This small molecule binds to this protein.
Small molecule (SMILES): O=C1Nc2ccccc2/C1=C\c1ccc(C(=O)O)cc1

Sequence of chain 1.A:
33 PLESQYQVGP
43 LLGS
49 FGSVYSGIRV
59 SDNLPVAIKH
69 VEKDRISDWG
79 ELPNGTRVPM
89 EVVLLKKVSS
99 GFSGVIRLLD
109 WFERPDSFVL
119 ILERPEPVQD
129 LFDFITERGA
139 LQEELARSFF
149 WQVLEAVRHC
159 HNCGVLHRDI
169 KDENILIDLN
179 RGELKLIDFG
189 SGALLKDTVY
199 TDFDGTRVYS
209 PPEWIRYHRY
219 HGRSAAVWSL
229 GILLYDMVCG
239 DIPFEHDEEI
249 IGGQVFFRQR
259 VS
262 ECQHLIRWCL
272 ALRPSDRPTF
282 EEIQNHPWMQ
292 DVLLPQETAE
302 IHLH

Binding-site contacts:
Ligand atom O1 contacts residue LYS67 of chain 1.A at 2.8 Å (salt-bridge).
Ligand atom C contacts residue VAL126 of chain 1.A at 4.1 Å (hydrophobic).
Ligand atom O2 contacts residue ASP186 of chain 1.A at 2.9 Å (salt-bridge).
Ligand atom C6 contacts residue LEU174 of chain 1.A at 3.8 Å (hydrophobic).
Ligand atom C9 contacts residue ALA65 of chain 1.A at 4.0 Å (hydrophobic).
Ligand atom O contacts residue LEU44 of chain 1.A at 3.6 Å.
Ligand atom O2 contacts residue LEU120 of chain 1.A at 3.6 Å.
Ligand atom C12 contacts residue ILE185 of chain 1.A at 4.0 Å (hydrophobic).
Ligand atom C4 contacts residue LEU174 of chain 1.A at 3.9 Å (hydrophobic).
Ligand atom C7 contacts residue LEU174 of chain 1.A at 3.7 Å (hydrophobic).
Ligand atom C10 contacts residue VAL52 of chain 1.A at 3.9 Å (hydrophobic).
Ligand atom C1 contacts residue LEU44 of chain 1.A at 3.8 Å (hydrophobic).
Ligand atom C12 contacts residue LEU120 of chain 1.A at 3.9 Å (hydrophobic).
Ligand atom C7 contacts residue ILE185 of chain 1.A at 3.7 Å (hydrophobic).
Ligand atom C4 contacts residue GLY45 of chain 1.A at 4.0 Å.
Ligand atom C contacts residue LEU44 of chain 1.A at 3.7 Å (hydrophobic).
Ligand atom C5 contacts residue ASP128 of chain 1.A at 3.5 Å.
Ligand atom C5 contacts residue LEU174 of chain 1.A at 3.9 Å (hydrophobic).
Ligand atom O contacts residue VAL126 of chain 1.A at 3.9 Å.
Ligand atom C14 contacts residue ILE104 of chain 1.A at 4.0 Å (hydrophobic).
Ligand atom C14 contacts residue LEU120 of chain 1.A at 3.8 Å (hydrophobic).
Ligand atom C13 contacts residue ILE185 of chain 1.A at 4.0 Å (hydrophobic).
Ligand atom O1 contacts residue ASP186 of chain 1.A at 3.4 Å.
Ligand atom O contacts residue ARG122 of chain 1.A at 3.2 Å.
Ligand atom O2 contacts residue ILE185 of chain 1.A at 3.9 Å.
Ligand atom C1 contacts residue LEU174 of chain 1.A at 3.8 Å (hydrophobic).
Ligand atom C14 contacts residue ILE185 of chain 1.A at 3.8 Å (hydrophobic).
Ligand atom O2 contacts residue ILE104 of chain 1.A at 4.0 Å.
Ligand atom N contacts residue VAL126 of chain 1.A at 3.8 Å.
Ligand atom C5 contacts residue GLY45 of chain 1.A at 3.8 Å.
Ligand atom C13 contacts residue LEU120 of chain 1.A at 3.8 Å (hydrophobic).
Ligand atom C2 contacts residue LEU174 of chain 1.A at 3.7 Å (hydrophobic).
Ligand atom C13 contacts residue LYS67 of chain 1.A at 3.8 Å.
Ligand atom C8 contacts residue ALA65 of chain 1.A at 4.0 Å (hydrophobic).
Ligand atom C8 contacts residue LEU174 of chain 1.A at 3.9 Å (hydrophobic).
Ligand atom C11 contacts residue ILE185 of chain 1.A at 4.0 Å (hydrophobic).
Ligand atom C15 contacts residue ILE185 of chain 1.A at 4.1 Å (hydrophobic).
Ligand atom C13 contacts residue ASP186 of chain 1.A at 3.3 Å.
Ligand atom C8 contacts residue LEU44 of chain 1.A at 3.8 Å (hydrophobic).
Ligand atom C3 contacts residue LEU174 of chain 1.A at 3.8 Å (hydrophobic).